Sequence of chain 1.D:
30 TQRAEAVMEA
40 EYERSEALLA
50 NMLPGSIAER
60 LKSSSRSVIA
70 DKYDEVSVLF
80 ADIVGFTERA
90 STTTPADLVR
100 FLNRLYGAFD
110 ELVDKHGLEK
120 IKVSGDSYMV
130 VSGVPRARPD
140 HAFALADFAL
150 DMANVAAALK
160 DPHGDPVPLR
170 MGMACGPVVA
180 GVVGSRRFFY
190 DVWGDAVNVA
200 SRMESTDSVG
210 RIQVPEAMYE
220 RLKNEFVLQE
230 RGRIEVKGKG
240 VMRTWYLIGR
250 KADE

Binding-site contacts:
Ligand atom O2A contacts residue MN1 of chain 1.X at 2.8 Å.
Ligand atom OA contacts residue ASN197 of chain 1.D at 3.0 Å (h-bond).
Ligand atom N9 contacts residue VAL196 of chain 1.D at 3.4 Å.
Ligand atom O1G contacts residue ARG169 of chain 1.C at 3.1 Å (salt-bridge).
Ligand atom PA contacts residue MN1 of chain 1.X at 3.2 Å.
Ligand atom O2' contacts residue VAL196 of chain 1.D at 3.3 Å.
Ligand atom PB contacts residue PHE85 of chain 1.C at 3.5 Å.
Ligand atom O1A contacts residue THR86 of chain 1.C at 3.4 Å (h-bond).
Ligand atom OA contacts residue GLY193 of chain 1.D at 3.5 Å (h-bond).
Ligand atom O6 contacts residue LYS121 of chain 1.D at 3.4 Å.
Ligand atom O2B contacts residue THR86 of chain 1.C at 2.9 Å (h-bond).
Ligand atom C5' contacts residue MN1 of chain 1.X at 2.9 Å.
Ligand atom CA2 contacts residue TRP192 of chain 1.D at 3.4 Å (hydrophobic).
Ligand atom N7 contacts residue LYS121 of chain 1.D at 2.9 Å (salt-bridge).
Ligand atom C8 contacts residue VAL191 of chain 1.D at 3.1 Å (hydrophobic).
Ligand atom O4' contacts residue GLY124 of chain 1.C at 3.3 Å.
Ligand atom O3B contacts residue PHE85 of chain 1.C at 2.8 Å (h-bond).
Ligand atom PG contacts residue ARG169 of chain 1.C at 2.9 Å.
Ligand atom C2' contacts residue ASN197 of chain 1.D at 3.5 Å.
Ligand atom O2A contacts residue ASP125 of chain 1.C at 3.1 Å (salt-bridge).
Ligand atom O2G contacts residue ASP81 of chain 1.C at 3.1 Å (salt-bridge).
Ligand atom N2 contacts residue SER200 of chain 1.D at 3.4 Å (h-bond).
Ligand atom PB contacts residue MN1 of chain 1.W at 3.4 Å.
Ligand atom O6 contacts residue PHE79 of chain 1.D at 3.3 Å.
Ligand atom O2B contacts residue PHE85 of chain 1.C at 3.0 Å (h-bond).
Ligand atom O3B contacts residue ASP125 of chain 1.C at 3.0 Å (salt-bridge).
Ligand atom O3A contacts residue MN1 of chain 1.X at 3.2 Å.
Ligand atom CA2 contacts residue PHE85 of chain 1.C at 3.3 Å (hydrophobic).
Ligand atom O2G contacts residue MN1 of chain 1.W at 2.2 Å.
Ligand atom O5' contacts residue MN1 of chain 1.X at 3.4 Å.
Ligand atom O2' contacts residue GLY193 of chain 1.D at 2.8 Å (h-bond).
Ligand atom O3B contacts residue MN1 of chain 1.W at 2.3 Å.
Ligand atom O3G contacts residue GLY84 of chain 1.C at 2.8 Å (h-bond).
Ligand atom O2G contacts residue ARG169 of chain 1.C at 2.9 Å (salt-bridge).
Ligand atom O3B contacts residue ILE82 of chain 1.C at 3.2 Å (h-bond).
Ligand atom O3G contacts residue ARG169 of chain 1.C at 2.6 Å (salt-bridge).
Ligand atom O2G contacts residue ILE82 of chain 1.C at 3.1 Å (h-bond).
Ligand atom O2A contacts residue ASP81 of chain 1.C at 3.2 Å (salt-bridge).
Ligand atom C8 contacts residue GLY124 of chain 1.C at 3.4 Å.
Ligand atom O2A contacts residue MN1 of chain 1.W at 2.3 Å.

The protein below binds the small molecule below.
Small molecule (SMILES): CNc1ccccc1C(=O)O[C@H]1[C@@H](O)[C@H](n2cnc3c(=O)[nH]c(N)nc32)O[C@@H]1CO[P](=O)(O)O[P](=O)(O)OP(=O)(O)O

Sequence of chain 1.C:
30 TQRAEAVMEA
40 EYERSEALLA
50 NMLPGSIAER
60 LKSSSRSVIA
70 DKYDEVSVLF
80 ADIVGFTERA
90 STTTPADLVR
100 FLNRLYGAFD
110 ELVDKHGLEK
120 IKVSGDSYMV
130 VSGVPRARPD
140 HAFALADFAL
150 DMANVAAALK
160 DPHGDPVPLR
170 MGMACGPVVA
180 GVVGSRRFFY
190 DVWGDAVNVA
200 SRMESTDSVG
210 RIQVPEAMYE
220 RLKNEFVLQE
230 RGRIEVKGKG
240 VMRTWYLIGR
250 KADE